Sequence of chain 1.A:
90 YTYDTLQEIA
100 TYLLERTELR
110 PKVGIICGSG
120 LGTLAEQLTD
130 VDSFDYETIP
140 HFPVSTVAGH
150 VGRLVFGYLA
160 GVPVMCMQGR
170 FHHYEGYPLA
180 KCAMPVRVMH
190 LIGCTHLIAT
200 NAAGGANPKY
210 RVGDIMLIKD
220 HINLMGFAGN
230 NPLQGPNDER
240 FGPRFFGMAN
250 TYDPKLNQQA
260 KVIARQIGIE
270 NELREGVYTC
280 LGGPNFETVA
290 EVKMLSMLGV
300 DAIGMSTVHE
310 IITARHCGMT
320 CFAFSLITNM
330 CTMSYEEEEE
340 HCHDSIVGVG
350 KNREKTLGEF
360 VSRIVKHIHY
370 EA

The protein below binds the small molecule below.
Small molecule (SMILES): O=c1[nH]cnc2c(C[NH+]3C[C@H](CO)[C@@H](O)C3)c[nH]c12

Sequence of chain 1.C:
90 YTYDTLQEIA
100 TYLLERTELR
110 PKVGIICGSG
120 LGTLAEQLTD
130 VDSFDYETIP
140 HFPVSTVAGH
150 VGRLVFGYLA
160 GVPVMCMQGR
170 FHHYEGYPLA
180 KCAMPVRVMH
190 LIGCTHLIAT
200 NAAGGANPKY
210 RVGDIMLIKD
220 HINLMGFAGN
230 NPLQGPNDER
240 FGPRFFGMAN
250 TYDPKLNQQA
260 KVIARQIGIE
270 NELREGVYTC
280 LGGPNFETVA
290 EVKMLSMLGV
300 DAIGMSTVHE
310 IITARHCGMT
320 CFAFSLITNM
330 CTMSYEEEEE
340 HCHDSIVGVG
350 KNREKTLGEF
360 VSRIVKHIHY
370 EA

Binding-site contacts:
Ligand atom N7 contacts residue THR327 of chain 1.A at 3.6 Å.
Ligand atom C2 contacts residue GLU286 of chain 1.A at 3.3 Å.
Ligand atom C6 contacts residue PHE285 of chain 1.A at 3.5 Å (hydrophobic).
Ligand atom C5 contacts residue GLY203 of chain 1.A at 3.4 Å.
Ligand atom C3' contacts residue PO41 of chain 1.D at 3.5 Å.
Ligand atom O3' contacts residue TYR173 of chain 1.A at 2.7 Å (h-bond).
Ligand atom N7 contacts residue ASN328 of chain 1.A at 2.8 Å (h-bond).
Ligand atom C5' contacts residue PHE244 of chain 1.C at 3.6 Å (hydrophobic).
Ligand atom O3' contacts residue PO41 of chain 1.D at 2.7 Å (h-bond).
Ligand atom C5 contacts residue ILE302 of chain 1.A at 3.7 Å (hydrophobic).
Ligand atom C10 contacts residue PO41 of chain 1.D at 3.5 Å.
Ligand atom C3' contacts residue TYR173 of chain 1.A at 3.5 Å (hydrophobic).
Ligand atom N1' contacts residue PO41 of chain 1.D at 2.6 Å (h-bond).
Ligand atom O6 contacts residue ASN328 of chain 1.A at 2.9 Å (h-bond).
Ligand atom C5' contacts residue HIS342 of chain 1.A at 3.4 Å.
Ligand atom N7 contacts residue ALA202 of chain 1.A at 3.5 Å.
Ligand atom N3 contacts residue ILE302 of chain 1.A at 3.4 Å (h-bond).
Ligand atom O5' contacts residue HIS342 of chain 1.A at 2.6 Å (h-bond).
Ligand atom N1 contacts residue ILE302 of chain 1.A at 3.5 Å (h-bond).
Ligand atom C9 contacts residue ALA201 of chain 1.A at 3.6 Å (hydrophobic).
Ligand atom O5' contacts residue ILE345 of chain 1.A at 3.6 Å.
Ligand atom C2' contacts residue PO41 of chain 1.D at 3.4 Å.
Ligand atom C10 contacts residue ALA201 of chain 1.A at 3.1 Å (hydrophobic).
Ligand atom C2 contacts residue ILE302 of chain 1.A at 3.4 Å (hydrophobic).
Ligand atom C6' contacts residue PO41 of chain 1.D at 3.2 Å.
Ligand atom O6 contacts residue GLU286 of chain 1.A at 3.6 Å.
Ligand atom C4' contacts residue HIS342 of chain 1.A at 3.7 Å.
Ligand atom C4 contacts residue ILE302 of chain 1.A at 3.5 Å (hydrophobic).
Ligand atom C6 contacts residue GLU286 of chain 1.A at 3.6 Å.
Ligand atom C8 contacts residue ASN328 of chain 1.A at 3.6 Å.
Ligand atom O3' contacts residue HIS171 of chain 1.A at 3.5 Å.
Ligand atom C8 contacts residue THR327 of chain 1.A at 3.4 Å.
Ligand atom O6 contacts residue GLY203 of chain 1.A at 3.4 Å.
Ligand atom N1 contacts residue PHE285 of chain 1.A at 3.5 Å.
Ligand atom N1 contacts residue GLU286 of chain 1.A at 2.8 Å (salt-bridge).
Ligand atom N7 contacts residue GLY203 of chain 1.A at 3.4 Å (h-bond).
Ligand atom N3 contacts residue GLY303 of chain 1.A at 3.4 Å.
Ligand atom C2' contacts residue MET304 of chain 1.A at 3.5 Å (hydrophobic).
Ligand atom C5' contacts residue PHE285 of chain 1.A at 3.6 Å (hydrophobic).
Ligand atom O5' contacts residue PHE285 of chain 1.A at 3.5 Å.